Binding-site contacts:
Ligand atom O5 contacts residue ASN32 of chain 1.A at 2.3 Å (h-bond).
Ligand atom C5 contacts residue ASN32 of chain 1.A at 3.6 Å.
Ligand atom C5 contacts residue THR312 of chain 1.A at 4.2 Å.
Ligand atom C6 contacts residue ASP285 of chain 1.A at 3.7 Å.
Ligand atom C8 contacts residue ILE56 of chain 1.B at 4.2 Å (hydrophobic).
Ligand atom O6 contacts residue THR312 of chain 1.A at 4.3 Å.
Ligand atom C3 contacts residue ASN32 of chain 1.A at 3.8 Å.
Ligand atom C7 contacts residue ASN32 of chain 1.A at 3.4 Å.
Ligand atom O7 contacts residue THR34 of chain 1.A at 4.1 Å.
Ligand atom C6 contacts residue THR312 of chain 1.A at 4.0 Å.
Ligand atom C1 contacts residue ASN32 of chain 1.A at 1.4 Å.
Ligand atom C8 contacts residue THR34 of chain 1.A at 3.7 Å.
Ligand atom O6 contacts residue ASP285 of chain 1.A at 3.8 Å.
Ligand atom C2 contacts residue ASN32 of chain 1.A at 2.5 Å.
Ligand atom O5 contacts residue THR312 of chain 1.A at 3.1 Å (h-bond).
Ligand atom O2 contacts residue ASP285 of chain 1.A at 4.3 Å.
Ligand atom C4 contacts residue ASP285 of chain 1.A at 4.3 Å.
Ligand atom C1 contacts residue THR312 of chain 1.A at 3.7 Å.
Ligand atom N2 contacts residue ASN32 of chain 1.A at 3.0 Å (h-bond).
Ligand atom O6 contacts residue LEU52 of chain 1.B at 3.4 Å.
Ligand atom O3 contacts residue ASP285 of chain 1.A at 4.4 Å.
Ligand atom O7 contacts residue ASN32 of chain 1.A at 3.5 Å (h-bond).
Ligand atom C7 contacts residue THR34 of chain 1.A at 4.3 Å.
Ligand atom C6 contacts residue LEU52 of chain 1.B at 3.8 Å (hydrophobic).
Ligand atom C4 contacts residue ASN32 of chain 1.A at 4.2 Å.

Sequence of chain 1.A:
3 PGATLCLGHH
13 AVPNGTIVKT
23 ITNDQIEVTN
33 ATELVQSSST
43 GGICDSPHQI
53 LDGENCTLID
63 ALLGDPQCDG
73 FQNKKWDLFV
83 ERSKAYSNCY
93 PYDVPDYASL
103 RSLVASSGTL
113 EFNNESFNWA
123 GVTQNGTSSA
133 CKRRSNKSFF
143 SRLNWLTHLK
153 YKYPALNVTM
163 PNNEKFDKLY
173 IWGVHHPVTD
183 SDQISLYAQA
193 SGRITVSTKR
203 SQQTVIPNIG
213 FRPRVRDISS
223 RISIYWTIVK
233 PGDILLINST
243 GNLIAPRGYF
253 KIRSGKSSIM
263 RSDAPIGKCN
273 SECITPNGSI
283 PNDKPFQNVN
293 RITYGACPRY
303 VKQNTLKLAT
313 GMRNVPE

The protein below binds the small molecule below.
Small molecule (SMILES): CC(=O)N[C@H]1[C@H](O[C@H]2[C@H](O)[C@@H](NC(C)=O)CO[C@@H]2CO)O[C@H](CO)[C@@H](O[C@@H]2O[C@H](CO[C@H]3O[C@H](CO)[C@@H](O)[C@H](O)[C@@H]3O)[C@@H](O)[C@H](O[C@H]3O[C@H](CO)[C@@H](O)[C@H](O)[C@@H]3O)[C@@H]2O)[C@@H]1O

Sequence of chain 1.B:
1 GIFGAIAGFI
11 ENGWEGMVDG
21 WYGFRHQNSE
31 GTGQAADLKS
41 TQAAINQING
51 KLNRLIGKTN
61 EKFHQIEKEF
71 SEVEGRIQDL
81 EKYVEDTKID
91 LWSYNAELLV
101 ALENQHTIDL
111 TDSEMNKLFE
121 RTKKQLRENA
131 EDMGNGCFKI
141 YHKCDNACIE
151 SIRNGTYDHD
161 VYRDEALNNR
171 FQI